This small molecule binds to this protein.
Small molecule (SMILES): COC1=C(OC)C(=O)C(CC=C(C)CC/C=C(\C)CC/C=C(\C)CC/C=C(\C)CC/C=C(\C)CC/C=C(\C)CC/C=C(\C)CCC=C(C)C)=C(C)C1=O

Sequence of chain 1.A:
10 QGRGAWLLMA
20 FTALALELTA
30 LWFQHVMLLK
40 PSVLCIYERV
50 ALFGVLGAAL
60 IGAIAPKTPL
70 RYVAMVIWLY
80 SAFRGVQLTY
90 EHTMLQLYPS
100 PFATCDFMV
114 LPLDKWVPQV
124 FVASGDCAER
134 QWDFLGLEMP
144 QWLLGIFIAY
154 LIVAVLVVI

Binding-site contacts:
Ligand atom C2 contacts residue GLU47 of chain 1.A at 3.7 Å.
Ligand atom C3M contacts residue SER41 of chain 1.A at 3.0 Å.
Ligand atom O5 contacts residue ARG48 of chain 1.A at 3.1 Å (salt-bridge).
Ligand atom C4M contacts residue ARG48 of chain 1.A at 3.3 Å.
Ligand atom C5 contacts residue MET142 of chain 1.A at 3.6 Å (hydrophobic).
Ligand atom O4 contacts residue LEU38 of chain 1.A at 3.5 Å.
Ligand atom C5 contacts residue ARG48 of chain 1.A at 2.9 Å.
Ligand atom C4M contacts residue LEU38 of chain 1.A at 3.3 Å (hydrophobic).
Ligand atom C2 contacts residue CYS44 of chain 1.A at 3.1 Å (hydrophobic).
Ligand atom O2 contacts residue HIS91 of chain 1.A at 3.4 Å.
Ligand atom C1 contacts residue ARG48 of chain 1.A at 3.7 Å.
Ligand atom C4 contacts residue MET142 of chain 1.A at 3.6 Å (hydrophobic).
Ligand atom C3M contacts residue PRO40 of chain 1.A at 2.9 Å (hydrophobic).
Ligand atom C2 contacts residue PRO143 of chain 1.A at 3.9 Å (hydrophobic).
Ligand atom O5 contacts residue ALA29 of chain 1.A at 3.4 Å (h-bond).
Ligand atom C1 contacts residue GLU47 of chain 1.A at 3.4 Å.
Ligand atom C11 contacts residue ALA29 of chain 1.A at 3.4 Å (hydrophobic).
Ligand atom C1M contacts residue GLU47 of chain 1.A at 2.7 Å.
Ligand atom C11 contacts residue GLU26 of chain 1.A at 3.9 Å.
Ligand atom C1M contacts residue LEU146 of chain 1.A at 3.7 Å (hydrophobic).
Ligand atom C5 contacts residue CYS44 of chain 1.A at 4.0 Å (hydrophobic).
Ligand atom O2 contacts residue CYS44 of chain 1.A at 3.5 Å (h-bond).
Ligand atom C3M contacts residue CYS44 of chain 1.A at 3.8 Å (hydrophobic).
Ligand atom C6 contacts residue CYS44 of chain 1.A at 3.5 Å (hydrophobic).
Ligand atom C7 contacts residue ALA29 of chain 1.A at 4.0 Å (hydrophobic).
Ligand atom C1M contacts residue CYS44 of chain 1.A at 3.5 Å (hydrophobic).
Ligand atom C7 contacts residue ARG48 of chain 1.A at 3.1 Å.
Ligand atom C9 contacts residue ALA29 of chain 1.A at 3.6 Å (hydrophobic).
Ligand atom C8 contacts residue LEU146 of chain 1.A at 3.8 Å (hydrophobic).
Ligand atom O2 contacts residue GLU47 of chain 1.A at 3.5 Å (salt-bridge).
Ligand atom C3 contacts residue CYS44 of chain 1.A at 3.6 Å (hydrophobic).
Ligand atom C11 contacts residue LEU146 of chain 1.A at 3.9 Å (hydrophobic).
Ligand atom C9 contacts residue LEU146 of chain 1.A at 3.9 Å (hydrophobic).
Ligand atom C4 contacts residue ARG48 of chain 1.A at 3.7 Å.
Ligand atom C1 contacts residue CYS44 of chain 1.A at 3.0 Å (hydrophobic).
Ligand atom O4 contacts residue MET142 of chain 1.A at 3.7 Å.
Ligand atom O5 contacts residue MET142 of chain 1.A at 3.7 Å.
Ligand atom C8 contacts residue ALA29 of chain 1.A at 3.9 Å (hydrophobic).
Ligand atom C6 contacts residue ARG48 of chain 1.A at 2.9 Å.
Ligand atom O2 contacts residue PRO143 of chain 1.A at 3.5 Å.